Binding-site contacts:
Ligand atom C contacts residue SER469 of chain 1.A at 3.8 Å.
Ligand atom C contacts residue PHE296 of chain 1.A at 3.9 Å (hydrophobic).
Ligand atom OXT contacts residue ILE103 of chain 1.A at 3.4 Å.
Ligand atom CG contacts residue PHE296 of chain 1.A at 4.5 Å (hydrophobic).
Ligand atom CG contacts residue LEU467 of chain 1.A at 3.6 Å (hydrophobic).
Ligand atom N contacts residue PHE296 of chain 1.A at 3.8 Å.
Ligand atom NE contacts residue GLN102 of chain 1.A at 4.1 Å.
Ligand atom O contacts residue ASN293 of chain 1.A at 2.8 Å (h-bond).
Ligand atom O contacts residue PHE296 of chain 1.A at 4.5 Å.
Ligand atom O contacts residue LYS107 of chain 1.A at 3.2 Å (salt-bridge).
Ligand atom CA contacts residue SER469 of chain 1.A at 4.1 Å.
Ligand atom OXT contacts residue PHE296 of chain 1.A at 3.4 Å.
Ligand atom CA contacts residue ASN293 of chain 1.A at 3.5 Å.
Ligand atom CD contacts residue GLN102 of chain 1.A at 3.8 Å.
Ligand atom CB contacts residue LEU467 of chain 1.A at 4.0 Å (hydrophobic).
Ligand atom CB contacts residue ILE103 of chain 1.A at 3.8 Å (hydrophobic).
Ligand atom N contacts residue ASP288 of chain 1.A at 4.3 Å.
Ligand atom OXT contacts residue SER469 of chain 1.A at 2.8 Å (h-bond).
Ligand atom CA contacts residue PHE296 of chain 1.A at 3.5 Å (hydrophobic).
Ligand atom CG contacts residue THR322 of chain 1.A at 4.4 Å.
Ligand atom CG contacts residue GLN102 of chain 1.A at 4.1 Å.
Ligand atom CB contacts residue GLN102 of chain 1.A at 4.0 Å.
Ligand atom CD contacts residue LEU467 of chain 1.A at 3.8 Å (hydrophobic).
Ligand atom C contacts residue LYS107 of chain 1.A at 3.5 Å.
Ligand atom OXT contacts residue ASN293 of chain 1.A at 4.5 Å.
Ligand atom C contacts residue ILE103 of chain 1.A at 3.9 Å (hydrophobic).
Ligand atom CB contacts residue SER469 of chain 1.A at 3.8 Å.
Ligand atom N contacts residue GLN102 of chain 1.A at 4.5 Å.
Ligand atom NE contacts residue LEU467 of chain 1.A at 4.2 Å.
Ligand atom OXT contacts residue LYS107 of chain 1.A at 2.9 Å (salt-bridge).
Ligand atom N contacts residue ASN293 of chain 1.A at 2.7 Å (h-bond).
Ligand atom C contacts residue ASN293 of chain 1.A at 3.7 Å.
Ligand atom O contacts residue ILE103 of chain 1.A at 4.0 Å.

Sequence of chain 1.A:
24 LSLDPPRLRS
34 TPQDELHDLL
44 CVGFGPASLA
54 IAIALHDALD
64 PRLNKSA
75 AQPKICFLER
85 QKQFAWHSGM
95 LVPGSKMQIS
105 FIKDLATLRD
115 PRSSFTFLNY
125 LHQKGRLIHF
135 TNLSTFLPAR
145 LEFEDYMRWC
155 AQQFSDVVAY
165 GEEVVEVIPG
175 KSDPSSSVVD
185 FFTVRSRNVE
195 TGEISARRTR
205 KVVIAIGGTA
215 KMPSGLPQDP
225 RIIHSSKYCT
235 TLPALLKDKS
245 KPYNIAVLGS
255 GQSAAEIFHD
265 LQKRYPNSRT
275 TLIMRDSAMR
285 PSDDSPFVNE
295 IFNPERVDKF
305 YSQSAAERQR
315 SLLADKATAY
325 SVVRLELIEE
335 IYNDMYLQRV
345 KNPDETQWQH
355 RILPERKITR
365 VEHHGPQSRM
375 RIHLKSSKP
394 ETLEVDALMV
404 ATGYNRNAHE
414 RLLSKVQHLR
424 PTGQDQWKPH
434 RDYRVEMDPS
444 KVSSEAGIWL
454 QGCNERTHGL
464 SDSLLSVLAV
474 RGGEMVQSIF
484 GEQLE

This protein binds this small molecule.
Small molecule (SMILES): NCCC[C@H](N)C(=O)O